A small-molecule ligand and the protein it binds are described below.
Small molecule (SMILES): COc1ccccc1-c1noc(C)c1C(=O)N1CCN(c2cc(NC(=O)c3ccccn3)c([N+](=O)[O-])cc2Cl)CC1

Binding-site contacts:
Ligand atom C13 contacts residue TYR282 of chain 2.B at 3.4 Å (hydrophobic).
Ligand atom O35 contacts residue LEU299 of chain 2.B at 3.4 Å.
Ligand atom C4 contacts residue ILE294 of chain 2.B at 3.3 Å (hydrophobic).
Ligand atom N29 contacts residue ILE294 of chain 2.B at 4.0 Å.
Ligand atom O35 contacts residue PHE284 of chain 2.B at 3.4 Å.
Ligand atom C13 contacts residue ASN302 of chain 2.B at 3.8 Å.
Ligand atom C23 contacts residue ASN302 of chain 2.B at 3.2 Å.
Ligand atom C3 contacts residue GLU462 of chain 2.B at 3.7 Å.
Ligand atom O35 contacts residue ASP295 of chain 2.B at 3.5 Å (salt-bridge).
Ligand atom O37 contacts residue ARG298 of chain 2.B at 3.3 Å (salt-bridge).
Ligand atom O38 contacts residue TYR282 of chain 2.B at 3.6 Å.
Ligand atom C9 contacts residue TYR282 of chain 2.B at 3.4 Å (hydrophobic).
Ligand atom C2 contacts residue TYR282 of chain 2.B at 3.5 Å (hydrophobic).
Ligand atom C17 contacts residue TYR282 of chain 2.B at 3.4 Å (hydrophobic).
Ligand atom C22 contacts residue TYR282 of chain 2.B at 3.9 Å (hydrophobic).
Ligand atom C10 contacts residue ILE294 of chain 2.B at 3.3 Å (hydrophobic).
Ligand atom CL4 contacts residue TYR282 of chain 2.B at 3.9 Å.
Ligand atom O35 contacts residue TYR289 of chain 2.B at 3.3 Å.
Ligand atom C8 contacts residue TYR282 of chain 2.B at 3.5 Å (hydrophobic).
Ligand atom O38 contacts residue ASP295 of chain 2.B at 3.0 Å (salt-bridge).
Ligand atom N34 contacts residue TYR282 of chain 2.B at 3.3 Å (h-bond).
Ligand atom C24 contacts residue TYR282 of chain 2.B at 3.7 Å (hydrophobic).
Ligand atom N31 contacts residue ASN302 of chain 2.B at 3.5 Å (h-bond).
Ligand atom C14 contacts residue TYR282 of chain 2.B at 3.1 Å (hydrophobic).
Ligand atom N32 contacts residue ASN302 of chain 2.B at 4.0 Å.
Ligand atom C1 contacts residue TYR282 of chain 2.B at 3.6 Å (hydrophobic).
Ligand atom C25 contacts residue ASN302 of chain 2.B at 3.0 Å.
Ligand atom CL4 contacts residue ASN302 of chain 2.B at 3.6 Å.
Ligand atom C15 contacts residue TYR282 of chain 2.B at 3.2 Å (hydrophobic).
Ligand atom C7 contacts residue ARG298 of chain 2.B at 3.9 Å.
Ligand atom C10 contacts residue ASP295 of chain 2.B at 3.5 Å.
Ligand atom O35 contacts residue TYR282 of chain 2.B at 3.9 Å.
Ligand atom C2 contacts residue GLU287 of chain 2.B at 3.8 Å.
Ligand atom N34 contacts residue ASP295 of chain 2.B at 3.4 Å (salt-bridge).
Ligand atom N33 contacts residue ARG298 of chain 2.B at 3.8 Å.
Ligand atom C22 contacts residue ARG298 of chain 2.B at 4.0 Å.
Ligand atom C9 contacts residue LEU299 of chain 2.B at 3.8 Å (hydrophobic).
Ligand atom N33 contacts residue TYR282 of chain 2.B at 3.1 Å (h-bond).
Ligand atom CL4 contacts residue LEU299 of chain 2.B at 3.9 Å.
Ligand atom N29 contacts residue ASP295 of chain 2.B at 3.8 Å.

Sequence of chain 2.B:
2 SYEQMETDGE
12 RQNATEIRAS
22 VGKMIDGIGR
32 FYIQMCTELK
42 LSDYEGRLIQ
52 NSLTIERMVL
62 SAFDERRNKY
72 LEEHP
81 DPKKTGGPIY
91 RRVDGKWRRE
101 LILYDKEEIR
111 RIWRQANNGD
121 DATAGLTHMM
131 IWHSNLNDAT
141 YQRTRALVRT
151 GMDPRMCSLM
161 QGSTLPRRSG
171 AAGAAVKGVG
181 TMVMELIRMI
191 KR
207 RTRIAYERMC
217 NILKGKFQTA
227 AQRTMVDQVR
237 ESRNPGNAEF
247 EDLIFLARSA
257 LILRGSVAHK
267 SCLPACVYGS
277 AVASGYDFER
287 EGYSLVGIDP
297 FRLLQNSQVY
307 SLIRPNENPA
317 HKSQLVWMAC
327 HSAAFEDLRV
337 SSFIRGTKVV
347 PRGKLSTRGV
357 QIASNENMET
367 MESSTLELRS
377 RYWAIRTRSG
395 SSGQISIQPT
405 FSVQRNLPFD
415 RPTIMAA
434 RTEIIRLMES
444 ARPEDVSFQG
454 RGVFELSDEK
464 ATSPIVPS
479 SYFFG